Sequence of chain 1.A:
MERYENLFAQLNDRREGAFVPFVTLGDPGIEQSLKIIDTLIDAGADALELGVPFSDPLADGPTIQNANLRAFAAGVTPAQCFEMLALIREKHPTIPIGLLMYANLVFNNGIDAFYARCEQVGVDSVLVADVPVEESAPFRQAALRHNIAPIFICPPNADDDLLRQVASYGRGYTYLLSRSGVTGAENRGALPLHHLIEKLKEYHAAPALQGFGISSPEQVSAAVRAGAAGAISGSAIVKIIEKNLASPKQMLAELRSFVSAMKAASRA

Binding-site contacts:
Ligand atom CB contacts residue LEU69 of chain 1.A at 3.9 Å (hydrophobic).
Ligand atom O contacts residue ASP56 of chain 1.A at 4.1 Å.
Ligand atom O contacts residue ASN171 of chain 1.B at 3.2 Å (h-bond).
Ligand atom OG contacts residue SER161 of chain 1.B at 3.4 Å.
Ligand atom CA contacts residue ASP56 of chain 1.A at 4.2 Å.
Ligand atom CB contacts residue GLY162 of chain 1.B at 4.4 Å.
Ligand atom C contacts residue PRO57 of chain 1.A at 4.0 Å (hydrophobic).
Ligand atom N contacts residue ASP56 of chain 1.A at 3.2 Å (salt-bridge).
Ligand atom OXT contacts residue PRO57 of chain 1.A at 3.5 Å.
Ligand atom C contacts residue ASN171 of chain 1.B at 4.2 Å.
Ligand atom CA contacts residue PRO57 of chain 1.A at 4.5 Å (hydrophobic).
Ligand atom OG contacts residue GLY162 of chain 1.B at 3.5 Å (h-bond).
Ligand atom CB contacts residue SER55 of chain 1.A at 4.1 Å.
Ligand atom N contacts residue SER55 of chain 1.A at 3.0 Å (h-bond).
Ligand atom CA contacts residue SER55 of chain 1.A at 3.0 Å.
Ligand atom OXT contacts residue ARG175 of chain 1.B at 2.8 Å (salt-bridge).
Ligand atom C contacts residue ASP56 of chain 1.A at 4.3 Å.
Ligand atom O contacts residue SER55 of chain 1.A at 4.3 Å.
Ligand atom C contacts residue ARG175 of chain 1.B at 3.5 Å.
Ligand atom OXT contacts residue SER55 of chain 1.A at 4.3 Å.
Ligand atom O contacts residue ARG175 of chain 1.B at 3.0 Å (salt-bridge).
Ligand atom OXT contacts residue GLN65 of chain 1.A at 3.5 Å.
Ligand atom N contacts residue ASP168 of chain 1.B at 4.3 Å.
Ligand atom N contacts residue ASN171 of chain 1.B at 3.9 Å.
Ligand atom O contacts residue PRO57 of chain 1.A at 4.5 Å.
Ligand atom C contacts residue SER55 of chain 1.A at 3.7 Å.

This small molecule binds to this protein.
Small molecule (SMILES): N[C@@H](CO)C(=O)O

Sequence of chain 1.B:
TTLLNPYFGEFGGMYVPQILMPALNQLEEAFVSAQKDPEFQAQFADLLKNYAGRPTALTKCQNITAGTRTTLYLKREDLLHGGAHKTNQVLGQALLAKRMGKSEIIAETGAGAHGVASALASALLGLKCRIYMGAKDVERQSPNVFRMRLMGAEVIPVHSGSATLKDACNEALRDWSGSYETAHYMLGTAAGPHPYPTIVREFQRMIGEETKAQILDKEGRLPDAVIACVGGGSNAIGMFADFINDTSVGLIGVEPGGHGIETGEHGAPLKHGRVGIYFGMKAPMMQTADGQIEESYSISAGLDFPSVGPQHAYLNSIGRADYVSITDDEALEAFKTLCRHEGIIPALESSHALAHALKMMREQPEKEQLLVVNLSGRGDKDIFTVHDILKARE